Sequence of chain 1.F:
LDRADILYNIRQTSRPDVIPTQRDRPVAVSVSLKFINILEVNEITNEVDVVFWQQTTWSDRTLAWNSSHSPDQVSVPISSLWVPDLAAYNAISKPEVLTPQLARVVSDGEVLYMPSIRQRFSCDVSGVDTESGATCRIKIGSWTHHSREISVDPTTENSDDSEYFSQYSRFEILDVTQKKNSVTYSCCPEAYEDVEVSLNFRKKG

A protein and the small-molecule ligand that binds it are described below.
Small molecule (SMILES): C[N+](C)(C)CCOC(N)=O

Sequence of chain 1.J:
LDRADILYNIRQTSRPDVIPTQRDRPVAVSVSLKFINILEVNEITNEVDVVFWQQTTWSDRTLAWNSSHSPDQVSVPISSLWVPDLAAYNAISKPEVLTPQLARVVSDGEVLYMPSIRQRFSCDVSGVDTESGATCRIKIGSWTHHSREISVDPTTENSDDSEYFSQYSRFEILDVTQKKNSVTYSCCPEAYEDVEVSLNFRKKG

Binding-site contacts:
Ligand atom C9 contacts residue MET114 of chain 1.F at 3.9 Å (hydrophobic).
Ligand atom O7 contacts residue THR144 of chain 1.J at 4.3 Å.
Ligand atom O4 contacts residue TRP143 of chain 1.J at 3.5 Å (h-bond).
Ligand atom C10 contacts residue TYR185 of chain 1.J at 4.2 Å (hydrophobic).
Ligand atom N6 contacts residue MET114 of chain 1.F at 4.1 Å.
Ligand atom C10 contacts residue TRP143 of chain 1.J at 3.9 Å (hydrophobic).
Ligand atom C9 contacts residue TYR185 of chain 1.J at 3.9 Å (hydrophobic).
Ligand atom O7 contacts residue ARG104 of chain 1.F at 3.6 Å.
Ligand atom O4 contacts residue TYR192 of chain 1.J at 3.9 Å.
Ligand atom N6 contacts residue LEU112 of chain 1.F at 4.4 Å.
Ligand atom C9 contacts residue TRP53 of chain 1.F at 4.1 Å (hydrophobic).
Ligand atom C10 contacts residue TYR192 of chain 1.J at 3.8 Å (hydrophobic).
Ligand atom C2 contacts residue TYR192 of chain 1.J at 3.8 Å (hydrophobic).
Ligand atom O4 contacts residue CYS188 of chain 1.J at 3.7 Å.
Ligand atom C8 contacts residue MET114 of chain 1.F at 4.2 Å (hydrophobic).
Ligand atom O4 contacts residue CYS187 of chain 1.J at 4.4 Å.
Ligand atom C10 contacts residue SER142 of chain 1.J at 4.2 Å.
Ligand atom C3 contacts residue MET114 of chain 1.F at 3.9 Å (hydrophobic).
Ligand atom C5 contacts residue TRP143 of chain 1.J at 3.7 Å (hydrophobic).
Ligand atom C2 contacts residue CYS188 of chain 1.J at 4.5 Å (hydrophobic).
Ligand atom C8 contacts residue TRP143 of chain 1.J at 3.2 Å (hydrophobic).
Ligand atom C3 contacts residue TRP143 of chain 1.J at 3.4 Å (hydrophobic).
Ligand atom N1 contacts residue MET114 of chain 1.F at 4.5 Å.
Ligand atom N1 contacts residue TRP143 of chain 1.J at 3.7 Å.
Ligand atom C5 contacts residue MET114 of chain 1.F at 4.5 Å (hydrophobic).
Ligand atom C5 contacts residue THR144 of chain 1.J at 4.0 Å.
Ligand atom O4 contacts residue LEU112 of chain 1.F at 3.6 Å.
Ligand atom O4 contacts residue THR144 of chain 1.J at 4.5 Å.
Ligand atom C10 contacts residue TYR89 of chain 1.J at 3.3 Å (hydrophobic).
Ligand atom O7 contacts residue LEU112 of chain 1.F at 2.9 Å.
Ligand atom C3 contacts residue CYS187 of chain 1.J at 4.1 Å (hydrophobic).
Ligand atom N6 contacts residue THR144 of chain 1.J at 3.3 Å.
Ligand atom C9 contacts residue CYS187 of chain 1.J at 3.8 Å (hydrophobic).
Ligand atom C2 contacts residue TRP143 of chain 1.J at 3.0 Å (hydrophobic).
Ligand atom N6 contacts residue TRP143 of chain 1.J at 3.4 Å (h-bond).
Ligand atom C3 contacts residue CYS188 of chain 1.J at 4.1 Å (hydrophobic).
Ligand atom C5 contacts residue LEU112 of chain 1.F at 3.4 Å (hydrophobic).
Ligand atom C2 contacts residue CYS187 of chain 1.J at 4.4 Å (hydrophobic).